Sequence of chain 1.A:
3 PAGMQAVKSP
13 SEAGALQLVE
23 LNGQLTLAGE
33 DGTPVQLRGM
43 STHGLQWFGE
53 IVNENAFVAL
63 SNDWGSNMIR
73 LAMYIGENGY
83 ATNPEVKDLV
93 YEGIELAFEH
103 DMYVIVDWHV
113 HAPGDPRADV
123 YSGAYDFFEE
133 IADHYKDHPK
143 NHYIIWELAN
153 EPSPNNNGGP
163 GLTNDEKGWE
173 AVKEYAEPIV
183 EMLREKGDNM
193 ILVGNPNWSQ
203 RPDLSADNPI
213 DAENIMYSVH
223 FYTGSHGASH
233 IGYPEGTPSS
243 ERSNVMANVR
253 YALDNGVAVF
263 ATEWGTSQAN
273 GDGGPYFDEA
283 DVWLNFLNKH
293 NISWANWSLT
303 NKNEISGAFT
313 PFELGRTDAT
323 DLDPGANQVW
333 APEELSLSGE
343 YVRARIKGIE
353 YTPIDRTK

Binding-site contacts:
Ligand atom C4 contacts residue HIS45 of chain 1.A at 3.9 Å.
Ligand atom C6 contacts residue LYS304 of chain 1.A at 3.7 Å.
Ligand atom O5 contacts residue LYS304 of chain 1.A at 2.7 Å (salt-bridge).
Ligand atom O6 contacts residue PHE50 of chain 1.A at 3.8 Å.
Ligand atom C6 contacts residue HIS113 of chain 1.A at 3.8 Å.
Ligand atom C1 contacts residue TRP49 of chain 1.A at 3.9 Å (hydrophobic).
Ligand atom C3 contacts residue TRP49 of chain 1.A at 4.0 Å (hydrophobic).
Ligand atom O3 contacts residue HIS45 of chain 1.A at 2.9 Å.
Ligand atom C6 contacts residue TYR76 of chain 1.A at 4.0 Å (hydrophobic).
Ligand atom O3 contacts residue GLU306 of chain 1.A at 2.7 Å (salt-bridge).
Ligand atom C3 contacts residue HIS45 of chain 1.A at 3.6 Å.
Ligand atom O5 contacts residue HIS113 of chain 1.A at 3.9 Å.
Ligand atom O6 contacts residue GLU79 of chain 1.A at 2.7 Å (salt-bridge).
Ligand atom C5 contacts residue LYS304 of chain 1.A at 3.6 Å.
Ligand atom O5 contacts residue TYR76 of chain 1.A at 2.9 Å (h-bond).
Ligand atom C1 contacts residue TRP299 of chain 1.A at 3.7 Å (hydrophobic).
Ligand atom O6 contacts residue TYR76 of chain 1.A at 2.9 Å (h-bond).
Ligand atom O6 contacts residue HIS113 of chain 1.A at 3.2 Å.
Ligand atom C2 contacts residue TRP299 of chain 1.A at 3.6 Å (hydrophobic).
Ligand atom O6 contacts residue LYS304 of chain 1.A at 2.8 Å (salt-bridge).
Ligand atom C5 contacts residue TYR76 of chain 1.A at 3.8 Å (hydrophobic).
Ligand atom O1 contacts residue CD1 of chain 1.J at 3.9 Å.
Ligand atom O4 contacts residue TRP49 of chain 1.A at 3.5 Å (h-bond).
Ligand atom O6 contacts residue TRP49 of chain 1.A at 3.8 Å.
Ligand atom O3 contacts residue LYS304 of chain 1.A at 3.1 Å (salt-bridge).
Ligand atom O2 contacts residue GLU306 of chain 1.A at 3.1 Å (salt-bridge).
Ligand atom C2 contacts residue HIS45 of chain 1.A at 3.3 Å.
Ligand atom C6 contacts residue PHE50 of chain 1.A at 3.9 Å (hydrophobic).
Ligand atom C1 contacts residue LYS304 of chain 1.A at 3.6 Å.
Ligand atom O4 contacts residue LYS304 of chain 1.A at 3.5 Å (salt-bridge).
Ligand atom C2 contacts residue LYS304 of chain 1.A at 4.0 Å.
Ligand atom C3 contacts residue GLU306 of chain 1.A at 3.6 Å.
Ligand atom O2 contacts residue HIS45 of chain 1.A at 3.6 Å.
Ligand atom O5 contacts residue TRP49 of chain 1.A at 3.9 Å.
Ligand atom C1 contacts residue TYR76 of chain 1.A at 3.7 Å (hydrophobic).
Ligand atom C6 contacts residue GLU79 of chain 1.A at 3.4 Å.
Ligand atom C5 contacts residue TRP49 of chain 1.A at 3.5 Å (hydrophobic).
Ligand atom C2 contacts residue GLU306 of chain 1.A at 3.9 Å.
Ligand atom O2 contacts residue TRP299 of chain 1.A at 3.0 Å (h-bond).
Ligand atom C6 contacts residue TRP49 of chain 1.A at 3.4 Å (hydrophobic).

This small molecule binds to this protein.
Small molecule (SMILES): OC[C@H]1O[C@@H](O[C@H]2[C@H](O)[C@@H](O)[C@@H](O)O[C@@H]2CO)[C@H](O)[C@@H](O)[C@@H]1O